Sequence of chain 2.D:
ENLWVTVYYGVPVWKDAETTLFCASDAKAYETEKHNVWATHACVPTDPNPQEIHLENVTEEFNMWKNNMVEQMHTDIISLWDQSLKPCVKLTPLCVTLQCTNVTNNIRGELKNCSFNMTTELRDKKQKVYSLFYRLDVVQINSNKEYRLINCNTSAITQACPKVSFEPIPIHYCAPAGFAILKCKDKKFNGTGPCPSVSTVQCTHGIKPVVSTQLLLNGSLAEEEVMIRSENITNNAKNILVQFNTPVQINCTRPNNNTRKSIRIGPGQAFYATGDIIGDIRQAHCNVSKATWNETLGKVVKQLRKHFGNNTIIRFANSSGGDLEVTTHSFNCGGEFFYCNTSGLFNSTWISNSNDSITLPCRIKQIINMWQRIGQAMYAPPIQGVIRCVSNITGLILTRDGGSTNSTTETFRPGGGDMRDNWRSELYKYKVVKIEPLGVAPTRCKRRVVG

Binding-site contacts:
Ligand atom C8 contacts residue ASP290 of chain 2.D at 3.8 Å.
Ligand atom C5 contacts residue TYR135 of chain 2.D at 4.3 Å (hydrophobic).
Ligand atom O7 contacts residue ASP290 of chain 2.D at 2.7 Å (salt-bridge).
Ligand atom C5 contacts residue ASN118 of chain 2.D at 3.6 Å.
Ligand atom C7 contacts residue ASP290 of chain 2.D at 3.5 Å.
Ligand atom C4 contacts residue ASN118 of chain 2.D at 4.2 Å.
Ligand atom C7 contacts residue ASN118 of chain 2.D at 4.1 Å.
Ligand atom N2 contacts residue ASN118 of chain 2.D at 2.8 Å (h-bond).
Ligand atom O5 contacts residue TYR135 of chain 2.D at 4.4 Å.
Ligand atom C1 contacts residue ASN118 of chain 2.D at 1.4 Å.
Ligand atom C2 contacts residue ASN118 of chain 2.D at 2.4 Å.
Ligand atom C1 contacts residue TYR135 of chain 2.D at 3.8 Å (hydrophobic).
Ligand atom O5 contacts residue ASN118 of chain 2.D at 2.3 Å (h-bond).
Ligand atom C3 contacts residue ASN118 of chain 2.D at 3.7 Å.

This protein binds this small molecule.
Small molecule (SMILES): CC(=O)N[C@H]1[C@H](O[C@H]2[C@H](O)[C@@H](NC(C)=O)CO[C@@H]2CO)O[C@H](CO)[C@@H](O[C@@H]2O[C@H](CO[C@H]3O[C@H](CO[C@H]4O[C@H](CO)[C@@H](O)[C@H](O)[C@@H]4O)[C@@H](O)[C@H](O[C@H]4O[C@H](CO[C@H]5O[C@H](CO)[C@@H](O)[C@H](O)[C@@H]5O)[C@@H](O)[C@H](O)[C@@H]4O)[C@@H]3O)[C@@H](O)[C@H](O)[C@@H]2O)[C@@H]1O